This small molecule binds to this protein.
Small molecule (SMILES): Cc1ccc(OC(=O)N(CC(=O)O)Cc2cccc(OCc3nc(-c4ccc(Cl)cc4)oc3C)c2)cc1

Sequence of chain 1.B:
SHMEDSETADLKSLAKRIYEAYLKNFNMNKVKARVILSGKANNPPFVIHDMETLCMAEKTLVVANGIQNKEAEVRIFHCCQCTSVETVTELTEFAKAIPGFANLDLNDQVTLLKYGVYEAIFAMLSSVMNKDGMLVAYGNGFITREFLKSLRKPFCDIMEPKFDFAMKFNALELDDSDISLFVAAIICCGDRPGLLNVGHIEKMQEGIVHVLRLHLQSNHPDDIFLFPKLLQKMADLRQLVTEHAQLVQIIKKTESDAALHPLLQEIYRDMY

Binding-site contacts:
Ligand atom C24 contacts residue VAL141 of chain 1.B at 3.5 Å (hydrophobic).
Ligand atom C4 contacts residue ILE163 of chain 1.B at 3.6 Å (hydrophobic).
Ligand atom O10 contacts residue PHE82 of chain 1.B at 3.4 Å.
Ligand atom C35 contacts residue TYR123 of chain 1.B at 3.4 Å (hydrophobic).
Ligand atom C21 contacts residue CYS85 of chain 1.B at 3.5 Å (hydrophobic).
Ligand atom O37 contacts residue TYR123 of chain 1.B at 3.5 Å (h-bond).
Ligand atom C30 contacts residue LEU56 of chain 1.B at 3.8 Å (hydrophobic).
Ligand atom C21 contacts residue VAL141 of chain 1.B at 3.7 Å (hydrophobic).
Ligand atom C22 contacts residue CYS85 of chain 1.B at 3.3 Å (hydrophobic).
Ligand atom O37 contacts residue HIS249 of chain 1.B at 2.8 Å (h-bond).
Ligand atom O23 contacts residue VAL141 of chain 1.B at 3.7 Å.
Ligand atom C7 contacts residue MET164 of chain 1.B at 3.8 Å (hydrophobic).
Ligand atom C12 contacts residue HIS249 of chain 1.B at 3.6 Å.
Ligand atom C35 contacts residue SER89 of chain 1.B at 3.6 Å.
Ligand atom C6 contacts residue CYS85 of chain 1.B at 3.5 Å (hydrophobic).
Ligand atom CL32 contacts residue VAL64 of chain 1.B at 3.6 Å.
Ligand atom C5 contacts residue ILE163 of chain 1.B at 3.7 Å (hydrophobic).
Ligand atom C18 contacts residue CYS85 of chain 1.B at 3.7 Å (hydrophobic).
Ligand atom C33 contacts residue MET139 of chain 1.B at 3.7 Å (hydrophobic).
Ligand atom O23 contacts residue CYS85 of chain 1.B at 3.7 Å.
Ligand atom C1 contacts residue LEU156 of chain 1.B at 3.8 Å (hydrophobic).
Ligand atom C3 contacts residue ILE163 of chain 1.B at 3.5 Å (hydrophobic).
Ligand atom C35 contacts residue TYR273 of chain 1.B at 3.8 Å (hydrophobic).
Ligand atom C4 contacts residue PHE82 of chain 1.B at 3.5 Å (hydrophobic).
Ligand atom C6 contacts residue MET164 of chain 1.B at 3.5 Å (hydrophobic).
Ligand atom CL32 contacts residue GLU60 of chain 1.B at 3.8 Å.
Ligand atom O37 contacts residue TYR273 of chain 1.B at 2.7 Å (h-bond).
Ligand atom O8 contacts residue ILE163 of chain 1.B at 3.7 Å.
Ligand atom C9 contacts residue CYS85 of chain 1.B at 3.5 Å (hydrophobic).
Ligand atom O36 contacts residue SER89 of chain 1.B at 2.8 Å (h-bond).
Ligand atom O36 contacts residue LEU269 of chain 1.B at 3.3 Å.
Ligand atom C27 contacts residue VAL141 of chain 1.B at 3.8 Å (hydrophobic).
Ligand atom O10 contacts residue CYS85 of chain 1.B at 3.3 Å.
Ligand atom C34 contacts residue CYS85 of chain 1.B at 3.8 Å (hydrophobic).
Ligand atom C34 contacts residue SER89 of chain 1.B at 3.7 Å.
Ligand atom C31 contacts residue ILE148 of chain 1.B at 3.7 Å (hydrophobic).
Ligand atom O36 contacts residue TYR123 of chain 1.B at 2.5 Å (h-bond).
Ligand atom O19 contacts residue CYS85 of chain 1.B at 3.7 Å.
Ligand atom N25 contacts residue VAL141 of chain 1.B at 3.4 Å.
Ligand atom C33 contacts residue CYS85 of chain 1.B at 3.7 Å (hydrophobic).